This small molecule binds to this protein.
Small molecule (SMILES): Nc1nc2c(ncn2[C@@H]2O[C@H](CO[P](=O)(O)O[P](=O)(O)NP(=O)(O)O)[C@@H](O)[C@H]2O)c(=O)[nH]1

Sequence of chain 1.EB:
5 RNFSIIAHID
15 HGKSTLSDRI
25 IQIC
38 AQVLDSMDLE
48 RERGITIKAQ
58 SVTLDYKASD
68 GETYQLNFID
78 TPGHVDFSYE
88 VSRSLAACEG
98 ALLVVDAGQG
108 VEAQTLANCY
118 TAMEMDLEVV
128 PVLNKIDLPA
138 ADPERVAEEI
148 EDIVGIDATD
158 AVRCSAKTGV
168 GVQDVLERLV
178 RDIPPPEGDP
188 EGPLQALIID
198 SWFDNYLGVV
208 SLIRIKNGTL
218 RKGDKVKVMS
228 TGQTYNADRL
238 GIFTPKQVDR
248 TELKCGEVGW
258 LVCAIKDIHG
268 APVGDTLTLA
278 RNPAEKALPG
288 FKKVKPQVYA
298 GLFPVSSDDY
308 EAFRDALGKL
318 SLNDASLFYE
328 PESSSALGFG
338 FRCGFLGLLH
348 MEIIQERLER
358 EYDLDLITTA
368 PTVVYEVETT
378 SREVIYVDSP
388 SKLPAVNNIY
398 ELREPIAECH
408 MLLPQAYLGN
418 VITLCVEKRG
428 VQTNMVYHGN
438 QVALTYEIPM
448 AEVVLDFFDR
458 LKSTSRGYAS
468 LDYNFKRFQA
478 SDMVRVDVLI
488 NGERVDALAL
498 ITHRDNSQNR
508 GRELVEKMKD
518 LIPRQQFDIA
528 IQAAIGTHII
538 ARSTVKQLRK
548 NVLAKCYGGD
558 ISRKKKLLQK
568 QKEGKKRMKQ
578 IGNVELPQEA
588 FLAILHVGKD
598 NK

Binding-site contacts:
Ligand atom O1A contacts residue THR19 of chain 1.EB at 2.5 Å (h-bond).
Ligand atom C8 contacts residue LYS132 of chain 1.EB at 3.1 Å.
Ligand atom O2G contacts residue ASP14 of chain 1.EB at 3.2 Å (salt-bridge).
Ligand atom N3B contacts residue MG1 of chain 1.IB at 2.0 Å.
Ligand atom PA contacts residue MG1 of chain 1.IB at 3.1 Å.
Ligand atom O3A contacts residue MG1 of chain 1.IB at 3.2 Å.
Ligand atom O3A contacts residue LYS17 of chain 1.EB at 3.3 Å (salt-bridge).
Ligand atom PG contacts residue MG1 of chain 1.IB at 2.4 Å.
Ligand atom O1B contacts residue SER18 of chain 1.EB at 2.5 Å (h-bond).
Ligand atom C5 contacts residue LYS132 of chain 1.EB at 3.1 Å.
Ligand atom O2G contacts residue LYS17 of chain 1.EB at 3.4 Å (salt-bridge).
Ligand atom O3A contacts residue GLY16 of chain 1.EB at 2.9 Å (h-bond).
Ligand atom O1B contacts residue LYS17 of chain 1.EB at 3.3 Å.
Ligand atom O2B contacts residue LYS17 of chain 1.EB at 3.4 Å.
Ligand atom O2B contacts residue ASP14 of chain 1.EB at 3.0 Å (salt-bridge).
Ligand atom O1A contacts residue GLY16 of chain 1.EB at 3.4 Å.
Ligand atom C4 contacts residue LYS132 of chain 1.EB at 3.2 Å.
Ligand atom O6 contacts residue LYS132 of chain 1.EB at 3.0 Å.
Ligand atom O1G contacts residue THR53 of chain 1.EB at 2.4 Å (h-bond).
Ligand atom O1A contacts residue SER18 of chain 1.EB at 2.4 Å (h-bond).
Ligand atom O2A contacts residue SER18 of chain 1.EB at 3.2 Å (h-bond).
Ligand atom PA contacts residue SER18 of chain 1.EB at 3.2 Å.
Ligand atom O3G contacts residue THR53 of chain 1.EB at 3.0 Å (h-bond).
Ligand atom N7 contacts residue LYS132 of chain 1.EB at 3.1 Å (salt-bridge).
Ligand atom PB contacts residue MG1 of chain 1.IB at 2.5 Å.
Ligand atom O2B contacts residue HIS15 of chain 1.EB at 2.8 Å (h-bond).
Ligand atom O1B contacts residue MG1 of chain 1.IB at 2.0 Å.
Ligand atom O3G contacts residue ILE52 of chain 1.EB at 3.2 Å.
Ligand atom O1A contacts residue MG1 of chain 1.IB at 3.4 Å.
Ligand atom O5' contacts residue THR19 of chain 1.EB at 2.6 Å (h-bond).
Ligand atom O3A contacts residue HIS15 of chain 1.EB at 3.2 Å (h-bond).
Ligand atom N9 contacts residue LYS132 of chain 1.EB at 3.2 Å (salt-bridge).
Ligand atom C4' contacts residue ASP14 of chain 1.EB at 3.0 Å.
Ligand atom C5' contacts residue GLY16 of chain 1.EB at 3.5 Å.
Ligand atom PA contacts residue THR19 of chain 1.EB at 3.1 Å.
Ligand atom C2' contacts residue THR19 of chain 1.EB at 3.3 Å.
Ligand atom O3G contacts residue MG1 of chain 1.IB at 3.1 Å.
Ligand atom O2A contacts residue MG1 of chain 1.IB at 2.5 Å.
Ligand atom O1G contacts residue MG1 of chain 1.IB at 1.9 Å.
Ligand atom C5' contacts residue ASP14 of chain 1.EB at 2.9 Å.